The protein below binds the small molecule below.
Small molecule (SMILES): CC(=O)N[C@H]1[C@H](O[C@H]2[C@H](O)[C@@H](NC(C)=O)CO[C@@H]2CO)O[C@H](CO)[C@@H](O[C@@H]2O[C@H](CO)[C@@H](O)[C@H](O)[C@@H]2O)[C@@H]1O

Binding-site contacts:
Ligand atom O7 contacts residue ASN332 of chain 1.X at 3.8 Å.
Ligand atom C5 contacts residue NAG2 of chain 1.JB at 3.4 Å.
Ligand atom O5 contacts residue NAG2 of chain 1.JB at 4.4 Å.
Ligand atom C3 contacts residue NAG2 of chain 1.JB at 4.5 Å.
Ligand atom C7 contacts residue SER333 of chain 1.X at 4.3 Å.
Ligand atom N2 contacts residue SER357 of chain 1.X at 4.1 Å.
Ligand atom C4 contacts residue ASN332 of chain 1.X at 4.0 Å.
Ligand atom C7 contacts residue ASN332 of chain 1.X at 3.4 Å.
Ligand atom C7 contacts residue NAG1 of chain 1.JB at 4.1 Å.
Ligand atom C6 contacts residue NAG2 of chain 1.JB at 3.3 Å.
Ligand atom O6 contacts residue NAG2 of chain 1.JB at 3.0 Å (h-bond).
Ligand atom C8 contacts residue SER333 of chain 1.X at 3.6 Å.
Ligand atom C1 contacts residue ASN332 of chain 1.X at 1.4 Å.
Ligand atom O5 contacts residue ASN332 of chain 1.X at 2.3 Å (h-bond).
Ligand atom C2 contacts residue ASN332 of chain 1.X at 2.0 Å.
Ligand atom N2 contacts residue ASN332 of chain 1.X at 2.5 Å (h-bond).
Ligand atom N2 contacts residue SER333 of chain 1.X at 3.9 Å.
Ligand atom O3 contacts residue ASN332 of chain 1.X at 4.4 Å.
Ligand atom C6 contacts residue NAG1 of chain 1.JB at 4.3 Å.
Ligand atom C4 contacts residue NAG2 of chain 1.JB at 4.2 Å.
Ligand atom C7 contacts residue SER357 of chain 1.X at 3.7 Å.
Ligand atom C8 contacts residue THR341 of chain 1.X at 4.1 Å.
Ligand atom C8 contacts residue SER357 of chain 1.X at 4.5 Å.
Ligand atom C3 contacts residue ASN332 of chain 1.X at 3.4 Å.
Ligand atom O3 contacts residue NAG1 of chain 1.JB at 4.4 Å.
Ligand atom C5 contacts residue NAG1 of chain 1.JB at 4.3 Å.
Ligand atom C8 contacts residue ASN332 of chain 1.X at 4.4 Å.
Ligand atom C5 contacts residue ASN332 of chain 1.X at 3.6 Å.
Ligand atom O7 contacts residue ASN355 of chain 1.X at 4.1 Å.
Ligand atom O4 contacts residue NAG2 of chain 1.JB at 3.6 Å.
Ligand atom O7 contacts residue NAG1 of chain 1.JB at 2.9 Å (h-bond).
Ligand atom C2 contacts residue SER357 of chain 1.X at 4.1 Å.
Ligand atom O7 contacts residue SER357 of chain 1.X at 3.4 Å (h-bond).

Sequence of chain 1.X:
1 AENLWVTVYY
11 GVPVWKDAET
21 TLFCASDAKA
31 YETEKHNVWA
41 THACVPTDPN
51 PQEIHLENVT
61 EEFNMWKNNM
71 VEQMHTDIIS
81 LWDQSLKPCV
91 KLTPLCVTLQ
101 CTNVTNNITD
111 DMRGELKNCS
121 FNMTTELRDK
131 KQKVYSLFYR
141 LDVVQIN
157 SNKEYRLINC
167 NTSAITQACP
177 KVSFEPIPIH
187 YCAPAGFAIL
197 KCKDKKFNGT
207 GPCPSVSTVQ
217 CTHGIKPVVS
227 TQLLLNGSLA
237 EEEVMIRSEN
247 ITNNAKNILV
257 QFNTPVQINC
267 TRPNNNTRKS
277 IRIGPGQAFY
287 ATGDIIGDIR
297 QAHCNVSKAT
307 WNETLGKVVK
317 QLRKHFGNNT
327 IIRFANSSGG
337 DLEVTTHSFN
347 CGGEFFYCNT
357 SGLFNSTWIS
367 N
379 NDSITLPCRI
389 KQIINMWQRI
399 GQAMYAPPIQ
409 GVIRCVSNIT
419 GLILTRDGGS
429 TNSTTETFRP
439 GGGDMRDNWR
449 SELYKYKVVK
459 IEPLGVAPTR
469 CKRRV